Binding-site contacts:
Ligand atom NAK contacts residue ZN1 of chain 1.F at 2.8 Å.
Ligand atom NAK contacts residue HIS142 of chain 1.A at 3.9 Å.
Ligand atom CAB contacts residue HIS231 of chain 1.A at 3.7 Å.
Ligand atom CAE contacts residue GLU143 of chain 1.A at 3.5 Å.
Ligand atom NAL contacts residue HIS231 of chain 1.A at 3.9 Å.
Ligand atom OAN contacts residue GLU166 of chain 1.A at 3.0 Å (salt-bridge).
Ligand atom NAL contacts residue ASN112 of chain 1.A at 3.1 Å (h-bond).
Ligand atom CAH contacts residue ILE188 of chain 1.A at 3.9 Å (hydrophobic).
Ligand atom CAG contacts residue GLU143 of chain 1.A at 3.9 Å.
Ligand atom CAD contacts residue GLU143 of chain 1.A at 3.7 Å.
Ligand atom OAM contacts residue ZN1 of chain 1.F at 2.6 Å.
Ligand atom CAI contacts residue LEU202 of chain 1.A at 3.4 Å (hydrophobic).
Ligand atom NAK contacts residue GLU166 of chain 1.A at 3.7 Å.
Ligand atom CAA contacts residue HIS231 of chain 1.A at 2.9 Å.
Ligand atom CAD contacts residue ALA113 of chain 1.A at 3.5 Å (hydrophobic).
Ligand atom CAB contacts residue ASN112 of chain 1.A at 3.3 Å.
Ligand atom CAE contacts residue ASN112 of chain 1.A at 3.9 Å.
Ligand atom CAG contacts residue HIS142 of chain 1.A at 3.6 Å.
Ligand atom OAN contacts residue ARG203 of chain 1.A at 4.0 Å.
Ligand atom NAK contacts residue HIS231 of chain 1.A at 3.1 Å (h-bond).
Ligand atom OAN contacts residue ZN1 of chain 1.F at 2.2 Å.
Ligand atom OAM contacts residue GLU143 of chain 1.A at 3.7 Å.
Ligand atom CAF contacts residue HIS142 of chain 1.A at 3.6 Å.
Ligand atom OAM contacts residue TYR157 of chain 1.A at 4.0 Å.
Ligand atom CAG contacts residue ARG203 of chain 1.A at 3.6 Å.
Ligand atom CAC contacts residue ASN112 of chain 1.A at 3.1 Å.
Ligand atom OAN contacts residue HIS231 of chain 1.A at 3.1 Å (h-bond).
Ligand atom CAJ contacts residue LEU202 of chain 1.A at 3.5 Å (hydrophobic).
Ligand atom CAA contacts residue ASN112 of chain 1.A at 3.8 Å.
Ligand atom OAN contacts residue HIS142 of chain 1.A at 2.8 Å (h-bond).
Ligand atom OAO contacts residue LEU202 of chain 1.A at 3.9 Å.
Ligand atom OAM contacts residue HIS146 of chain 1.A at 3.9 Å.
Ligand atom CAH contacts residue VAL139 of chain 1.A at 3.4 Å (hydrophobic).
Ligand atom OAM contacts residue GLU166 of chain 1.A at 3.8 Å.
Ligand atom CAF contacts residue ARG203 of chain 1.A at 3.9 Å.
Ligand atom CAD contacts residue ASN112 of chain 1.A at 2.7 Å.
Ligand atom OAM contacts residue HIS142 of chain 1.A at 4.0 Å.
Ligand atom CAF contacts residue GLU143 of chain 1.A at 3.2 Å.
Ligand atom CAI contacts residue VAL139 of chain 1.A at 3.5 Å (hydrophobic).
Ligand atom OAO contacts residue ASN112 of chain 1.A at 3.2 Å (h-bond).

This small molecule binds to this protein.
Small molecule (SMILES): NC(=O)[C@H](Cc1ccccc1)C[N+](=O)[O-]

Sequence of chain 1.A:
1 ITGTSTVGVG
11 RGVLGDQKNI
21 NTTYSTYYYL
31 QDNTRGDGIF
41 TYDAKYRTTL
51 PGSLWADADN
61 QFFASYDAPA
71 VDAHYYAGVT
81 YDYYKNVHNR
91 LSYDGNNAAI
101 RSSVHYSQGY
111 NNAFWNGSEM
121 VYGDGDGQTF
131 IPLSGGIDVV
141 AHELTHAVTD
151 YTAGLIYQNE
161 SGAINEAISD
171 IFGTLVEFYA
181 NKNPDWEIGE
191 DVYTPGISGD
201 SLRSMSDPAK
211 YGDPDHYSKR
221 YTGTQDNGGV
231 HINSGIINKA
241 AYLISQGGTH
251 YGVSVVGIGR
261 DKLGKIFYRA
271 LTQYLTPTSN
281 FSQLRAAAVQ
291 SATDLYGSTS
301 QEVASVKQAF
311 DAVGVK